Binding-site contacts:
Ligand atom N1 contacts residue VAL143 of chain 1.A at 4.5 Å.
Ligand atom C6 contacts residue THR292 of chain 1.A at 4.3 Å.
Ligand atom O contacts residue ILE22 of chain 1.A at 3.1 Å.
Ligand atom O contacts residue MET288 of chain 1.A at 3.9 Å.
Ligand atom C contacts residue THR292 of chain 1.A at 3.5 Å.
Ligand atom C4 contacts residue MET288 of chain 1.A at 4.4 Å (hydrophobic).
Ligand atom S contacts residue PRO372 of chain 1.A at 4.1 Å.
Ligand atom C4 contacts residue ILE22 of chain 1.A at 4.1 Å (hydrophobic).
Ligand atom C contacts residue PHE343 of chain 1.A at 4.2 Å (hydrophobic).
Ligand atom C8 contacts residue SER290 of chain 1.A at 3.9 Å.
Ligand atom C7 contacts residue THR292 of chain 1.A at 3.1 Å.
Ligand atom C5 contacts residue MET288 of chain 1.A at 4.1 Å (hydrophobic).
Ligand atom O1 contacts residue GLU328 of chain 1.A at 4.2 Å.
Ligand atom C8 contacts residue THR292 of chain 1.A at 3.1 Å.
Ligand atom O1 contacts residue PHE343 of chain 1.A at 4.0 Å.
Ligand atom C1 contacts residue PHE343 of chain 1.A at 4.4 Å (hydrophobic).
Ligand atom C9 contacts residue THR292 of chain 1.A at 3.6 Å.
Ligand atom O1 contacts residue SER327 of chain 1.A at 4.5 Å.
Ligand atom C contacts residue THR346 of chain 1.A at 3.8 Å.
Ligand atom N1 contacts residue MET288 of chain 1.A at 3.5 Å.
Ligand atom C5 contacts residue CO81 of chain 1.B at 4.1 Å.
Ligand atom C8 contacts residue ASN291 of chain 1.A at 3.6 Å.
Ligand atom C9 contacts residue PRO274 of chain 1.A at 3.6 Å (hydrophobic).
Ligand atom C6 contacts residue CO81 of chain 1.B at 4.0 Å.
Ligand atom C7 contacts residue PRO274 of chain 1.A at 4.4 Å (hydrophobic).
Ligand atom C9 contacts residue SER290 of chain 1.A at 3.2 Å.
Ligand atom C9 contacts residue VAL275 of chain 1.A at 4.5 Å (hydrophobic).
Ligand atom C2 contacts residue PRO372 of chain 1.A at 4.1 Å (hydrophobic).
Ligand atom N contacts residue GLU374 of chain 1.A at 4.4 Å.
Ligand atom C1 contacts residue THR292 of chain 1.A at 4.0 Å.
Ligand atom C9 contacts residue ASN291 of chain 1.A at 3.1 Å.
Ligand atom C7 contacts residue ASN291 of chain 1.A at 4.0 Å.
Ligand atom O1 contacts residue THR292 of chain 1.A at 3.9 Å.
Ligand atom N1 contacts residue CO81 of chain 1.B at 3.3 Å (h-bond).
Ligand atom C9 contacts residue CO81 of chain 1.B at 3.9 Å.

Sequence of chain 1.A:
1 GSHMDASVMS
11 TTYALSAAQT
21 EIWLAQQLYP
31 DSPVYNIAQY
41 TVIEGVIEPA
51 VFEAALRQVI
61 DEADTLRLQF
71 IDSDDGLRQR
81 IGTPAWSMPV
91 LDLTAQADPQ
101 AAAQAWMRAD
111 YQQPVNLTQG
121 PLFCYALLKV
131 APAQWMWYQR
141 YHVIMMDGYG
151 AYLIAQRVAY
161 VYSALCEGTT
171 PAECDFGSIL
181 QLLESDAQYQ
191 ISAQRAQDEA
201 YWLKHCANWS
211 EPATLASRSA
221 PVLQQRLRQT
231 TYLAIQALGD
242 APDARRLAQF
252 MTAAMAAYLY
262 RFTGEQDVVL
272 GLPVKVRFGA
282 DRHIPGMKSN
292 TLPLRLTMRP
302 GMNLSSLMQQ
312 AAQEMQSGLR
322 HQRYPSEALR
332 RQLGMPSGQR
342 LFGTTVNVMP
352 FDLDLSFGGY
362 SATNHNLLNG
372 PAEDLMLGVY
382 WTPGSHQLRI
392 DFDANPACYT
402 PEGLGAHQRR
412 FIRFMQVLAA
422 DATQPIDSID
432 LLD

The protein below binds the small molecule below.
Small molecule (SMILES): CC(=O)NCCSC(=O)[C@@H](N)CC(C)C